This protein binds this small molecule.
Small molecule (SMILES): O=c1ccn([C@@H]2O[C@H](CO[P](=O)(O)O[P](=O)(O)O[C@H]3O[C@H](CO)[C@@H](O)[C@H](O)[C@H]3O)[C@@H](O)[C@H]2O)c(=O)[nH]1

Sequence of chain 1.A:
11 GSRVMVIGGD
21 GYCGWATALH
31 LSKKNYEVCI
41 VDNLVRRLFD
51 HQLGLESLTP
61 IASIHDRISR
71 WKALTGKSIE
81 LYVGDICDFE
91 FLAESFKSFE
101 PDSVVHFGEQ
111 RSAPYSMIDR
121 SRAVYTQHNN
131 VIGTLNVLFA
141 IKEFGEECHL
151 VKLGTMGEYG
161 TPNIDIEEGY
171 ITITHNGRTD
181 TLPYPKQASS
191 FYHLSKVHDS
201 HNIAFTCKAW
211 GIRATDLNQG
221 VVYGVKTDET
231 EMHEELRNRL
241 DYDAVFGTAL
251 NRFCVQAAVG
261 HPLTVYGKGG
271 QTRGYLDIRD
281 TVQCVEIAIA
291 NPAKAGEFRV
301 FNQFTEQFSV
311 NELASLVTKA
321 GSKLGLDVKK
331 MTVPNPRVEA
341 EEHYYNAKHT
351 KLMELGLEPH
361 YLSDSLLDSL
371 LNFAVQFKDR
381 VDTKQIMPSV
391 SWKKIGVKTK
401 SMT

Binding-site contacts:
Ligand atom O4 contacts residue ARG252 of chain 1.A at 2.9 Å (salt-bridge).
Ligand atom C3' contacts residue TYR192 of chain 1.A at 3.5 Å (hydrophobic).
Ligand atom O2C contacts residue ARG337 of chain 1.A at 3.4 Å.
Ligand atom C3' contacts residue ARG111 of chain 1.A at 3.4 Å.
Ligand atom O4' contacts residue THR155 of chain 1.A at 2.5 Å (h-bond).
Ligand atom C6' contacts residue GLN219 of chain 1.A at 3.5 Å.
Ligand atom O2C contacts residue TYR266 of chain 1.A at 3.3 Å.
Ligand atom C2 contacts residue TYR266 of chain 1.A at 3.4 Å (hydrophobic).
Ligand atom O4' contacts residue TYR192 of chain 1.A at 2.6 Å (h-bond).
Ligand atom O2 contacts residue VAL310 of chain 1.A at 3.5 Å.
Ligand atom C4 contacts residue THR264 of chain 1.A at 3.5 Å.
Ligand atom O6' contacts residue MET156 of chain 1.A at 3.5 Å (h-bond).
Ligand atom N3 contacts residue THR264 of chain 1.A at 2.8 Å (h-bond).
Ligand atom O3' contacts residue NAD1 of chain 1.D at 2.8 Å (h-bond).
Ligand atom O2 contacts residue TYR266 of chain 1.A at 3.0 Å (h-bond).
Ligand atom C6' contacts residue THR155 of chain 1.A at 3.6 Å.
Ligand atom C4 contacts residue TYR266 of chain 1.A at 3.4 Å (hydrophobic).
Ligand atom C4' contacts residue NAD1 of chain 1.D at 3.6 Å.
Ligand atom O2' contacts residue ARG111 of chain 1.A at 2.9 Å (salt-bridge).
Ligand atom O6' contacts residue GLY157 of chain 1.A at 3.5 Å (h-bond).
Ligand atom O6' contacts residue THR155 of chain 1.A at 2.3 Å (h-bond).
Ligand atom O4C contacts residue VAL310 of chain 1.A at 3.6 Å.
Ligand atom N1 contacts residue TYR266 of chain 1.A at 3.6 Å.
Ligand atom O1B contacts residue ARG337 of chain 1.A at 2.8 Å (salt-bridge).
Ligand atom O2A contacts residue THR248 of chain 1.A at 3.3 Å.
Ligand atom O4 contacts residue TYR266 of chain 1.A at 3.5 Å (h-bond).
Ligand atom O6' contacts residue GLN219 of chain 1.A at 3.4 Å (h-bond).
Ligand atom O2A contacts residue ALA249 of chain 1.A at 2.8 Å (h-bond).
Ligand atom O1A contacts residue ARG337 of chain 1.A at 2.9 Å (salt-bridge).
Ligand atom O3C contacts residue GLU339 of chain 1.A at 2.7 Å (salt-bridge).
Ligand atom O4 contacts residue THR264 of chain 1.A at 2.9 Å (h-bond).
Ligand atom O3C contacts residue GLN271 of chain 1.A at 3.3 Å.
Ligand atom O3' contacts residue ARG111 of chain 1.A at 2.8 Å (salt-bridge).
Ligand atom O2C contacts residue GLU339 of chain 1.A at 2.7 Å (salt-bridge).
Ligand atom O5' contacts residue VAL221 of chain 1.A at 3.5 Å.
Ligand atom N3 contacts residue TYR266 of chain 1.A at 3.5 Å.
Ligand atom C3C contacts residue GLU339 of chain 1.A at 3.5 Å.
Ligand atom O3C contacts residue ARG273 of chain 1.A at 3.3 Å (salt-bridge).
Ligand atom O3' contacts residue TYR192 of chain 1.A at 3.1 Å (h-bond).
Ligand atom C4' contacts residue TYR192 of chain 1.A at 3.6 Å (hydrophobic).